Sequence of chain 1.B:
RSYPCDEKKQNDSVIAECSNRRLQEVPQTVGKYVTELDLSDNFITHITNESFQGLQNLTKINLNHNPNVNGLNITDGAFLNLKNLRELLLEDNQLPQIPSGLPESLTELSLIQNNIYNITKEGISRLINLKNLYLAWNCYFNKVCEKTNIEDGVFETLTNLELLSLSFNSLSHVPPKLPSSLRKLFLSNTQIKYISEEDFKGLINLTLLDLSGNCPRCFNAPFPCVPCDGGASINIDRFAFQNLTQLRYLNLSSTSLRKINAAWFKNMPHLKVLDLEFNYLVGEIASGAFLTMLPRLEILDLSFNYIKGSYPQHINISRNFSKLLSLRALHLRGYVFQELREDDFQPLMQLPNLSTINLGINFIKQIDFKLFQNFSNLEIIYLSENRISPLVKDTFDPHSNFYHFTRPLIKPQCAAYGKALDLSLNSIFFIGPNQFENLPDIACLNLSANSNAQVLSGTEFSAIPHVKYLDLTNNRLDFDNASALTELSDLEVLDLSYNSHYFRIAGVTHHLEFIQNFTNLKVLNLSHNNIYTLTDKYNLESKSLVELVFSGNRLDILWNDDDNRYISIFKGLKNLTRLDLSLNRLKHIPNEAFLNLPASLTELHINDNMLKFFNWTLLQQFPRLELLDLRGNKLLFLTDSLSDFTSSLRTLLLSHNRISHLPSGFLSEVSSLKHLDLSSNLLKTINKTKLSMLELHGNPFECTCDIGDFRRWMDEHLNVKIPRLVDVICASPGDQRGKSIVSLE

Binding-site contacts:
Ligand atom O7 contacts residue ASN618 of chain 1.B at 4.2 Å.
Ligand atom C1 contacts residue SER587 of chain 1.B at 4.3 Å.
Ligand atom C5 contacts residue ASN618 of chain 1.B at 3.6 Å.
Ligand atom C1 contacts residue VAL589 of chain 1.B at 4.4 Å (hydrophobic).
Ligand atom C4 contacts residue ASN618 of chain 1.B at 4.4 Å.
Ligand atom C7 contacts residue ASN618 of chain 1.B at 3.8 Å.
Ligand atom C7 contacts residue LYS586 of chain 1.B at 3.8 Å.
Ligand atom O7 contacts residue THR562 of chain 1.B at 4.1 Å.
Ligand atom N2 contacts residue LYS586 of chain 1.B at 4.2 Å.
Ligand atom C8 contacts residue LYS586 of chain 1.B at 3.5 Å.
Ligand atom O7 contacts residue LYS586 of chain 1.B at 4.3 Å.
Ligand atom C7 contacts residue SER587 of chain 1.B at 3.8 Å.
Ligand atom O6 contacts residue VAL589 of chain 1.B at 4.0 Å.
Ligand atom O5 contacts residue VAL589 of chain 1.B at 3.6 Å.
Ligand atom C1 contacts residue ASN618 of chain 1.B at 1.5 Å.
Ligand atom C2 contacts residue ASN618 of chain 1.B at 2.7 Å.
Ligand atom O5 contacts residue ASN618 of chain 1.B at 2.4 Å (h-bond).
Ligand atom N2 contacts residue ASN618 of chain 1.B at 3.0 Å (h-bond).
Ligand atom O7 contacts residue SER587 of chain 1.B at 3.4 Å.
Ligand atom C3 contacts residue ASN618 of chain 1.B at 4.0 Å.
Ligand atom C8 contacts residue SER587 of chain 1.B at 4.1 Å.

A small-molecule ligand and the protein it binds are described below.
Small molecule (SMILES): CC(=O)N[C@@H]1[C@@H](O)[C@H](O)[C@@H](CO)O[C@H]1O